Sequence of chain 1.A:
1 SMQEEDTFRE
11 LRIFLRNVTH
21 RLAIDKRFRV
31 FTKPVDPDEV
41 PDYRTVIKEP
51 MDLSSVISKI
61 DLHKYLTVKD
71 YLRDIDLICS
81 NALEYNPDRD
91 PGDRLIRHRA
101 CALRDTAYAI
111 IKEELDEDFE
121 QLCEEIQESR

This protein binds this small molecule.
Small molecule (SMILES): O=C(C1CC1)N1CCN(c2ccc(F)cc2)CC1

Binding-site contacts:
Ligand atom C2 contacts residue VAL40 of chain 1.A at 3.8 Å (hydrophobic).
Ligand atom C6 contacts residue TYR85 of chain 1.A at 3.8 Å (hydrophobic).
Ligand atom C6 contacts residue ASN86 of chain 1.A at 3.9 Å.
Ligand atom O contacts residue ASN86 of chain 1.A at 3.1 Å (h-bond).
Ligand atom C2 contacts residue GLU39 of chain 1.A at 3.8 Å.
Ligand atom C11 contacts residue VAL30 of chain 1.A at 3.6 Å (hydrophobic).
Ligand atom C7 contacts residue ASN86 of chain 1.A at 3.1 Å.
Ligand atom C12 contacts residue VAL30 of chain 1.A at 3.8 Å (hydrophobic).
Ligand atom C10 contacts residue VAL35 of chain 1.A at 4.5 Å (hydrophobic).
Ligand atom O contacts residue TYR43 of chain 1.A at 3.9 Å.
Ligand atom C13 contacts residue PHE31 of chain 1.A at 3.7 Å (hydrophobic).
Ligand atom C7 contacts residue TYR85 of chain 1.A at 4.0 Å (hydrophobic).
Ligand atom C9 contacts residue VAL40 of chain 1.A at 4.3 Å (hydrophobic).
Ligand atom C12 contacts residue TYR43 of chain 1.A at 4.5 Å (hydrophobic).
Ligand atom N1 contacts residue ASN86 of chain 1.A at 4.3 Å.
Ligand atom C3 contacts residue VAL40 of chain 1.A at 3.7 Å (hydrophobic).
Ligand atom C8 contacts residue VAL30 of chain 1.A at 3.9 Å (hydrophobic).
Ligand atom C contacts residue VAL40 of chain 1.A at 4.2 Å (hydrophobic).
Ligand atom C13 contacts residue VAL30 of chain 1.A at 3.9 Å (hydrophobic).
Ligand atom C1 contacts residue VAL40 of chain 1.A at 4.1 Å (hydrophobic).
Ligand atom C5 contacts residue VAL40 of chain 1.A at 4.2 Å (hydrophobic).
Ligand atom O contacts residue TYR85 of chain 1.A at 4.2 Å.
Ligand atom C10 contacts residue ASN86 of chain 1.A at 4.0 Å.
Ligand atom C4 contacts residue VAL40 of chain 1.A at 3.9 Å (hydrophobic).
Ligand atom F contacts residue GLU39 of chain 1.A at 3.7 Å.
Ligand atom N contacts residue VAL40 of chain 1.A at 4.3 Å.
Ligand atom C11 contacts residue VAL35 of chain 1.A at 4.3 Å (hydrophobic).
Ligand atom C contacts residue GLU39 of chain 1.A at 3.9 Å.
Ligand atom C5 contacts residue GLU39 of chain 1.A at 4.3 Å.
Ligand atom C12 contacts residue VAL35 of chain 1.A at 3.5 Å (hydrophobic).
Ligand atom C7 contacts residue ILE96 of chain 1.A at 4.0 Å (hydrophobic).
Ligand atom C1 contacts residue GLU39 of chain 1.A at 3.4 Å.